A protein and the small-molecule ligand that binds it are described below.
Small molecule (SMILES): CC(=O)N[C@H]1[C@H](O[C@H]2[C@H](O)[C@@H](NC(C)=O)CO[C@@H]2CO)O[C@H](CO)[C@@H](O)[C@@H]1O

Sequence of chain 2.A:
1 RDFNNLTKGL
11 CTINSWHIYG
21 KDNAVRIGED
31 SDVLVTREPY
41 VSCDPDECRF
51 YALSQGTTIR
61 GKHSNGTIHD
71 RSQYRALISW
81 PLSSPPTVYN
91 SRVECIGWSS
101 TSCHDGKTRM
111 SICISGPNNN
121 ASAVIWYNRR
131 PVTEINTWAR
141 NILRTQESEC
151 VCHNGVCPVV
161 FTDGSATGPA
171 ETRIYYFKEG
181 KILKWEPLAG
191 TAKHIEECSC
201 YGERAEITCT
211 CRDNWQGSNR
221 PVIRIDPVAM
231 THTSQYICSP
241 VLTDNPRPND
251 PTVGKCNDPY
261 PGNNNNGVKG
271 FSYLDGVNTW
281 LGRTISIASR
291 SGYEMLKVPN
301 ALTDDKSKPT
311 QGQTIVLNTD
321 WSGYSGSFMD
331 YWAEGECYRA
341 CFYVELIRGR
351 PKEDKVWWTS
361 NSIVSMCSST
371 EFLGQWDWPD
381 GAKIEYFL

Binding-site contacts:
Ligand atom C7 contacts residue ASN5 of chain 2.A at 3.7 Å.
Ligand atom C5 contacts residue ASN5 of chain 2.A at 3.6 Å.
Ligand atom C1 contacts residue ASN154 of chain 2.A at 4.2 Å.
Ligand atom C7 contacts residue ASP2 of chain 2.A at 3.8 Å.
Ligand atom O6 contacts residue ASP2 of chain 2.A at 3.0 Å (salt-bridge).
Ligand atom C5 contacts residue ASN154 of chain 2.A at 3.5 Å.
Ligand atom C2 contacts residue PHE3 of chain 2.A at 3.9 Å (hydrophobic).
Ligand atom C8 contacts residue PHE3 of chain 2.A at 3.4 Å (hydrophobic).
Ligand atom C4 contacts residue ASN5 of chain 2.A at 4.2 Å.
Ligand atom O3 contacts residue ASP2 of chain 2.A at 3.3 Å.
Ligand atom C3 contacts residue ASP2 of chain 2.A at 4.4 Å.
Ligand atom C6 contacts residue ASP2 of chain 2.A at 4.3 Å.
Ligand atom C7 contacts residue PHE3 of chain 2.A at 3.6 Å (hydrophobic).
Ligand atom N2 contacts residue ASP2 of chain 2.A at 4.0 Å.
Ligand atom N2 contacts residue PHE3 of chain 2.A at 2.9 Å (h-bond).
Ligand atom O5 contacts residue ASN5 of chain 2.A at 2.3 Å (h-bond).
Ligand atom C1 contacts residue PHE3 of chain 2.A at 4.0 Å (hydrophobic).
Ligand atom C4 contacts residue ASN154 of chain 2.A at 4.4 Å.
Ligand atom C1 contacts residue ASN5 of chain 2.A at 1.4 Å.
Ligand atom C3 contacts residue PHE3 of chain 2.A at 4.4 Å (hydrophobic).
Ligand atom C2 contacts residue ASN5 of chain 2.A at 2.4 Å.
Ligand atom C3 contacts residue ASN5 of chain 2.A at 3.7 Å.
Ligand atom O7 contacts residue ASN5 of chain 2.A at 4.2 Å.
Ligand atom O5 contacts residue ASN154 of chain 2.A at 4.1 Å.
Ligand atom N2 contacts residue ASN5 of chain 2.A at 2.8 Å (h-bond).
Ligand atom C6 contacts residue ASN154 of chain 2.A at 3.9 Å.
Ligand atom O4 contacts residue ASN154 of chain 2.A at 4.5 Å.
Ligand atom C8 contacts residue ASP2 of chain 2.A at 3.6 Å.
Ligand atom O7 contacts residue ASP2 of chain 2.A at 4.4 Å.
Ligand atom O5 contacts residue ASP2 of chain 2.A at 4.1 Å.